This small molecule binds to this protein.
Small molecule (SMILES): CC(=O)N[C@@H]1[C@@H](O)[C@H](O)[C@@H](CO)O[C@H]1O

Sequence of chain 5.H:
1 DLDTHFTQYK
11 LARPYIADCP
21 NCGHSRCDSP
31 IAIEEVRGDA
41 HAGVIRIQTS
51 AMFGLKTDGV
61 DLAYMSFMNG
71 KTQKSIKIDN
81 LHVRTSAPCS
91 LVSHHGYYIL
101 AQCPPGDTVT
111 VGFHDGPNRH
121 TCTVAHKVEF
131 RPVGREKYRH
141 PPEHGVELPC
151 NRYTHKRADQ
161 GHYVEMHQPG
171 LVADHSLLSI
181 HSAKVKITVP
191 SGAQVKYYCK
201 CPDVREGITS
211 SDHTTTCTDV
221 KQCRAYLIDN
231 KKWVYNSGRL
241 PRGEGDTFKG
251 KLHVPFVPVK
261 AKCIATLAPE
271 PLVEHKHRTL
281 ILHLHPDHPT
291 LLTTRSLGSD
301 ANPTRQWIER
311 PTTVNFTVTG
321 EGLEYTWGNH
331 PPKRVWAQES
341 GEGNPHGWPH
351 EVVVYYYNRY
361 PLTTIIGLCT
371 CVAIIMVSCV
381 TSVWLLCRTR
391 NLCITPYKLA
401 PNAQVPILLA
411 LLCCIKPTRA

Binding-site contacts:
Ligand atom C6 contacts residue ASN315 of chain 5.H at 4.5 Å.
Ligand atom O5 contacts residue VAL314 of chain 5.H at 3.8 Å.
Ligand atom C8 contacts residue ILE281 of chain 5.H at 4.5 Å (hydrophobic).
Ligand atom N2 contacts residue ASN315 of chain 5.H at 2.8 Å (h-bond).
Ligand atom C8 contacts residue ASN315 of chain 5.H at 3.5 Å.
Ligand atom C4 contacts residue ASN315 of chain 5.H at 4.3 Å.
Ligand atom C3 contacts residue ASN315 of chain 5.H at 3.8 Å.
Ligand atom O5 contacts residue THR313 of chain 5.H at 4.3 Å.
Ligand atom C1 contacts residue VAL314 of chain 5.H at 4.4 Å (hydrophobic).
Ligand atom C2 contacts residue ASN315 of chain 5.H at 2.5 Å.
Ligand atom O5 contacts residue ASN315 of chain 5.H at 2.4 Å (h-bond).
Ligand atom C6 contacts residue THR313 of chain 5.H at 4.5 Å.
Ligand atom O7 contacts residue ASN315 of chain 5.H at 4.2 Å.
Ligand atom C1 contacts residue ASN315 of chain 5.H at 1.4 Å.
Ligand atom C7 contacts residue ASN315 of chain 5.H at 3.3 Å.
Ligand atom C5 contacts residue ASN315 of chain 5.H at 3.7 Å.